Binding-site contacts:
Ligand atom C4 contacts residue PRO231 of chain 50.B at 3.4 Å (hydrophobic).
Ligand atom O10 contacts residue ASN275 of chain 50.A at 2.7 Å (h-bond).
Ligand atom O7 contacts residue ASN180 of chain 50.B at 3.2 Å (h-bond).
Ligand atom C3 contacts residue ARG104 of chain 50.B at 3.8 Å.
Ligand atom C4 contacts residue ASN275 of chain 50.A at 3.7 Å.
Ligand atom O4 contacts residue ASN275 of chain 50.A at 2.8 Å (h-bond).
Ligand atom O1B contacts residue ARG104 of chain 50.B at 2.4 Å (salt-bridge).
Ligand atom O10 contacts residue LYS270 of chain 50.A at 3.0 Å (salt-bridge).
Ligand atom O4 contacts residue PRO231 of chain 50.B at 3.8 Å.
Ligand atom C11 contacts residue PRO231 of chain 50.B at 3.5 Å (hydrophobic).
Ligand atom O4 contacts residue ASP91 of chain 50.B at 2.4 Å (salt-bridge).
Ligand atom C8 contacts residue ASN180 of chain 50.B at 3.0 Å.
Ligand atom C10 contacts residue PRO231 of chain 50.B at 3.5 Å (hydrophobic).
Ligand atom O3 contacts residue GLY282 of chain 50.A at 3.3 Å.
Ligand atom C4 contacts residue ASP91 of chain 50.B at 3.4 Å.
Ligand atom C10 contacts residue ASP232 of chain 50.B at 3.6 Å.
Ligand atom C11 contacts residue ASP232 of chain 50.B at 3.4 Å.
Ligand atom O4 contacts residue ASP232 of chain 50.B at 2.9 Å (salt-bridge).
Ligand atom O1B contacts residue ASP91 of chain 50.B at 3.8 Å.
Ligand atom C3 contacts residue ARG95 of chain 50.B at 3.8 Å.
Ligand atom C11 contacts residue GLY234 of chain 50.B at 3.7 Å.
Ligand atom C5 contacts residue ASN275 of chain 50.A at 3.5 Å.
Ligand atom O7 contacts residue PRO274 of chain 50.A at 3.5 Å.
Ligand atom C1 contacts residue ARG104 of chain 50.B at 3.4 Å.
Ligand atom N5 contacts residue ASN275 of chain 50.A at 3.5 Å (h-bond).
Ligand atom C10 contacts residue LYS270 of chain 50.A at 3.6 Å.
Ligand atom C5 contacts residue PRO231 of chain 50.B at 3.4 Å (hydrophobic).
Ligand atom C10 contacts residue ASN275 of chain 50.A at 3.2 Å.
Ligand atom C3 contacts residue PRO274 of chain 50.A at 3.7 Å (hydrophobic).
Ligand atom O6 contacts residue ASP91 of chain 50.B at 3.2 Å.
Ligand atom C4 contacts residue ASP232 of chain 50.B at 3.5 Å.
Ligand atom O4 contacts residue ARG95 of chain 50.B at 3.3 Å (salt-bridge).
Ligand atom N5 contacts residue PRO231 of chain 50.B at 2.6 Å (h-bond).
Ligand atom C4 contacts residue ARG104 of chain 50.B at 3.7 Å.
Ligand atom O3 contacts residue PRO274 of chain 50.A at 3.6 Å.
Ligand atom C11 contacts residue ILE233 of chain 50.B at 3.5 Å (hydrophobic).
Ligand atom O7 contacts residue LYS270 of chain 50.A at 3.4 Å (salt-bridge).
Ligand atom C7 contacts residue ASN180 of chain 50.B at 3.5 Å.
Ligand atom O6 contacts residue PRO274 of chain 50.A at 3.8 Å.
Ligand atom C4 contacts residue PRO274 of chain 50.A at 3.8 Å (hydrophobic).

Sequence of chain 50.B:
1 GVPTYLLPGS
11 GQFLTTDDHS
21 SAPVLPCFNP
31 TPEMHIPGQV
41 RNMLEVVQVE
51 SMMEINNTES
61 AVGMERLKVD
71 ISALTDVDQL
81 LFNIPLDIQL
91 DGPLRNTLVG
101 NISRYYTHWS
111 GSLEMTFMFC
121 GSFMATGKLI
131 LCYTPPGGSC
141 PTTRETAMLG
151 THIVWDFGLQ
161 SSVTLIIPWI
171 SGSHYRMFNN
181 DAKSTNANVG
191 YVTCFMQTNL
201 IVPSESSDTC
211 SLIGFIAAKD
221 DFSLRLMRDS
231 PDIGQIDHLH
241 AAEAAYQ

Sequence of chain 50.A:
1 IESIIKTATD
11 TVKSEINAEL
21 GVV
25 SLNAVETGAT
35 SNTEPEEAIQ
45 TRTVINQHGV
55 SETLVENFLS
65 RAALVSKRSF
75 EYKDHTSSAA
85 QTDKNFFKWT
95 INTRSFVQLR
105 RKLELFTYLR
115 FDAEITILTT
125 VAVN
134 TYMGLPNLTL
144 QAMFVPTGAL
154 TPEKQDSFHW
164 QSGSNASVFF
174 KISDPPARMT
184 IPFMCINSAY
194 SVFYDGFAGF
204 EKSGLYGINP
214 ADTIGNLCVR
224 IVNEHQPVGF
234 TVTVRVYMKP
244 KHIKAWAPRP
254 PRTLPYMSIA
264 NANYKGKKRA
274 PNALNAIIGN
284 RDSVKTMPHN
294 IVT

This protein binds this small molecule.
Small molecule (SMILES): CC(=O)N[C@@H]1[C@@H](O)[C@H](O[C@@H]2O[C@H](CO[C@]3(C(=O)O)C[C@H](O)[C@@H](NC(C)=O)[C@H]([C@H](O)[C@H](O)CO)O3)[C@H](O)[C@H](O)[C@H]2O)[C@@H](CO)O[C@H]1O